Binding-site contacts:
Ligand atom C9 contacts residue TYR206 of chain 1.A at 3.5 Å (hydrophobic).
Ligand atom O4 contacts residue TRP145 of chain 1.A at 3.7 Å.
Ligand atom N contacts residue VAL221 of chain 1.A at 3.3 Å (h-bond).
Ligand atom C11 contacts residue ALA224 of chain 1.A at 3.6 Å (hydrophobic).
Ligand atom C2 contacts residue ILE218 of chain 1.A at 3.8 Å (hydrophobic).
Ligand atom C13 contacts residue ALA224 of chain 1.A at 3.7 Å (hydrophobic).
Ligand atom O contacts residue LYS172 of chain 1.A at 3.7 Å.
Ligand atom C12 contacts residue VAL221 of chain 1.A at 3.3 Å (hydrophobic).
Ligand atom N2 contacts residue LEU286 of chain 1.A at 3.8 Å.
Ligand atom O2 contacts residue PRO92 of chain 1.A at 3.4 Å.
Ligand atom C16 contacts residue TYR96 of chain 1.A at 3.8 Å (hydrophobic).
Ligand atom O1 contacts residue LYS172 of chain 1.A at 2.6 Å (salt-bridge).
Ligand atom C7 contacts residue ILE296 of chain 1.A at 3.8 Å (hydrophobic).
Ligand atom C contacts residue GLU180 of chain 1.A at 3.4 Å.
Ligand atom O5 contacts residue LYS148 of chain 1.A at 3.2 Å.
Ligand atom C21 contacts residue ILE296 of chain 1.A at 3.8 Å (hydrophobic).
Ligand atom C14 contacts residue VAL222 of chain 1.A at 3.1 Å (hydrophobic).
Ligand atom C contacts residue ILE218 of chain 1.A at 3.7 Å (hydrophobic).
Ligand atom C13 contacts residue VAL222 of chain 1.A at 3.0 Å (hydrophobic).
Ligand atom O3 contacts residue LYS172 of chain 1.A at 2.4 Å (salt-bridge).
Ligand atom C15 contacts residue TYR96 of chain 1.A at 3.5 Å (hydrophobic).
Ligand atom C1 contacts residue ILE218 of chain 1.A at 3.8 Å (hydrophobic).
Ligand atom C11 contacts residue VAL221 of chain 1.A at 3.0 Å (hydrophobic).
Ligand atom N contacts residue PRO220 of chain 1.A at 3.5 Å.
Ligand atom O3 contacts residue ILE170 of chain 1.A at 3.3 Å.
Ligand atom C2 contacts residue TYR206 of chain 1.A at 3.6 Å (hydrophobic).
Ligand atom C9 contacts residue PRO220 of chain 1.A at 3.8 Å (hydrophobic).
Ligand atom C9 contacts residue ILE296 of chain 1.A at 3.8 Å (hydrophobic).
Ligand atom S1 contacts residue TYR96 of chain 1.A at 1.6 Å (h-bond).
Ligand atom O2 contacts residue LYS172 of chain 1.A at 2.4 Å (salt-bridge).
Ligand atom O contacts residue ASP297 of chain 1.A at 3.8 Å.
Ligand atom C6 contacts residue LYS172 of chain 1.A at 3.5 Å.
Ligand atom S contacts residue LYS172 of chain 1.A at 1.6 Å (salt-bridge).
Ligand atom N2 contacts residue VAL221 of chain 1.A at 2.8 Å (h-bond).
Ligand atom O4 contacts residue TYR96 of chain 1.A at 2.6 Å (h-bond).
Ligand atom C13 contacts residue VAL221 of chain 1.A at 3.7 Å (hydrophobic).
Ligand atom C3 contacts residue TYR206 of chain 1.A at 3.7 Å (hydrophobic).
Ligand atom N1 contacts residue PRO220 of chain 1.A at 3.8 Å.
Ligand atom O5 contacts residue TYR96 of chain 1.A at 2.5 Å (h-bond).
Ligand atom O6 contacts residue TYR96 of chain 1.A at 2.5 Å (h-bond).

Sequence of chain 1.A:
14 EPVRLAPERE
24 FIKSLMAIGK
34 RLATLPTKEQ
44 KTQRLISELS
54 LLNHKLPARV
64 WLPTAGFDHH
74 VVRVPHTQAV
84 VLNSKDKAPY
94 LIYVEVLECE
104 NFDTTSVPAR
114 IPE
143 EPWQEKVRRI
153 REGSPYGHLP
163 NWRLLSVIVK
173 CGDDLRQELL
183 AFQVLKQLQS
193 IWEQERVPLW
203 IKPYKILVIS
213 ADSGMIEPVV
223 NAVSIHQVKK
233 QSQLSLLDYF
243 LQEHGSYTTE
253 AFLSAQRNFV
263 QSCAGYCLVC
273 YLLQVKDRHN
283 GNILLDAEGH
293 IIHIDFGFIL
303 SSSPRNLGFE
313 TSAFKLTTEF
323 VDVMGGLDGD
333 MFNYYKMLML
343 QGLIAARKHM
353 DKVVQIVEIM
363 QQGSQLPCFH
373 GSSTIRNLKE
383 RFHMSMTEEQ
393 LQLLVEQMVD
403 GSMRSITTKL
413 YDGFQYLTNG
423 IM

This small molecule binds to this protein.
Small molecule (SMILES): COc1ccc(-c2c(C)nn3c(NCc4ccc(OS(=O)(=O)F)cc4)cc(C)nc23)cc1OS(=O)(=O)F